Sequence of chain 2.F:
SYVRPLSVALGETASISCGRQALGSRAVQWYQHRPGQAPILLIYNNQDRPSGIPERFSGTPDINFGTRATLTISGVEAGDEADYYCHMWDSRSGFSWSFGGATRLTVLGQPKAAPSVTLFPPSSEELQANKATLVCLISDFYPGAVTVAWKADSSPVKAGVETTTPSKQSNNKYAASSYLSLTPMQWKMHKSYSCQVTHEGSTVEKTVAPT

This small molecule binds to this protein.
Small molecule (SMILES): CC(=O)N[C@H]1[C@H](O[C@H]2[C@H](O)[C@@H](NC(C)=O)CO[C@@H]2CO)O[C@H](CO)[C@@H](O[C@@H]2O[C@H](CO)[C@@H](O)[C@H](O)[C@@H]2O)[C@@H]1O

Sequence of chain 2.D:
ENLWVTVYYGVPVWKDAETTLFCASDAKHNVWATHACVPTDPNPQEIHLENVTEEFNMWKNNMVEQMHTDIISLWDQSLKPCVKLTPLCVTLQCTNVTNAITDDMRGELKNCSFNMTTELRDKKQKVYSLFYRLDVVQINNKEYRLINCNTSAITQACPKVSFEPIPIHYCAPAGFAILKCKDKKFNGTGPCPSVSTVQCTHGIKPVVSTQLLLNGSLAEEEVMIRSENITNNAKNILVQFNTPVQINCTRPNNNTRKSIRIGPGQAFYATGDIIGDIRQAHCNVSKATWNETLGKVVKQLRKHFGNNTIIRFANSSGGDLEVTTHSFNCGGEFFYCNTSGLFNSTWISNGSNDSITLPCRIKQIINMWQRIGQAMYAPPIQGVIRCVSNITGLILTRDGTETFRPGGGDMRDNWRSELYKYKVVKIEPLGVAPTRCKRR

Binding-site contacts:
Ligand atom C8 contacts residue ASN118 of chain 2.D at 4.4 Å.
Ligand atom O7 contacts residue THR105 of chain 2.D at 3.6 Å.
Ligand atom O7 contacts residue VAL104 of chain 2.D at 3.4 Å.
Ligand atom C1 contacts residue TYR135 of chain 2.D at 3.9 Å (hydrophobic).
Ligand atom C7 contacts residue ASN118 of chain 2.D at 3.2 Å.
Ligand atom C4 contacts residue ASN118 of chain 2.D at 4.2 Å.
Ligand atom C8 contacts residue VAL104 of chain 2.D at 3.6 Å (hydrophobic).
Ligand atom C7 contacts residue LEU137 of chain 2.D at 4.5 Å (hydrophobic).
Ligand atom O5 contacts residue TYR135 of chain 2.D at 4.5 Å.
Ligand atom C8 contacts residue THR105 of chain 2.D at 4.4 Å.
Ligand atom C3 contacts residue ASN118 of chain 2.D at 3.8 Å.
Ligand atom C3 contacts residue TYR135 of chain 2.D at 4.2 Å (hydrophobic).
Ligand atom O6 contacts residue SER120 of chain 2.D at 4.3 Å.
Ligand atom C8 contacts residue ASP290 of chain 2.D at 3.7 Å.
Ligand atom C8 contacts residue ARG95 of chain 2.F at 4.2 Å.
Ligand atom N2 contacts residue TYR135 of chain 2.D at 4.2 Å.
Ligand atom C5 contacts residue TYR135 of chain 2.D at 4.4 Å (hydrophobic).
Ligand atom O7 contacts residue TYR135 of chain 2.D at 3.7 Å.
Ligand atom O6 contacts residue TYR135 of chain 2.D at 4.3 Å.
Ligand atom N2 contacts residue ASN118 of chain 2.D at 3.0 Å (h-bond).
Ligand atom C2 contacts residue ASN118 of chain 2.D at 2.5 Å.
Ligand atom O5 contacts residue ASN118 of chain 2.D at 2.3 Å (h-bond).
Ligand atom C1 contacts residue ASN118 of chain 2.D at 1.4 Å.
Ligand atom C7 contacts residue VAL104 of chain 2.D at 3.9 Å (hydrophobic).
Ligand atom C5 contacts residue ASN118 of chain 2.D at 3.6 Å.
Ligand atom C2 contacts residue TYR135 of chain 2.D at 4.3 Å (hydrophobic).
Ligand atom C8 contacts residue LEU137 of chain 2.D at 4.1 Å (hydrophobic).
Ligand atom O7 contacts residue ASN118 of chain 2.D at 3.1 Å (h-bond).
Ligand atom C7 contacts residue THR105 of chain 2.D at 4.4 Å.